Sequence of chain 1.A:
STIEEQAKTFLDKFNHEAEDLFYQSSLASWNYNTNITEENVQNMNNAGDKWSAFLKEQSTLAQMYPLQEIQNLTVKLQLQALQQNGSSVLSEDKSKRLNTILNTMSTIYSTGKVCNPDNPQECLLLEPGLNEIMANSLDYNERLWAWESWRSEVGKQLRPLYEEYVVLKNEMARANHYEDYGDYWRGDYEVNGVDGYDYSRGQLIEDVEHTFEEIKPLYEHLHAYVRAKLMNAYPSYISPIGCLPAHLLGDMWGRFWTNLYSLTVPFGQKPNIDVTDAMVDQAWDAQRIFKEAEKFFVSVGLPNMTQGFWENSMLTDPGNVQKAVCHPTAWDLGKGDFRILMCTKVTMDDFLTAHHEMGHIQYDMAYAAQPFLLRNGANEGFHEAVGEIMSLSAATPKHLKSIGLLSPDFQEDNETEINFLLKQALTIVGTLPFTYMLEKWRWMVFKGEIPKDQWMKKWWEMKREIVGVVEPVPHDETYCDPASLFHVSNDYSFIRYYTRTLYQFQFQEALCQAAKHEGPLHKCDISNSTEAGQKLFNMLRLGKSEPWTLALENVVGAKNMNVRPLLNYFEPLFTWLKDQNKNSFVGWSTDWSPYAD

Binding-site contacts:
Ligand atom C6 contacts residue LYS297 of chain 1.A at 4.1 Å.
Ligand atom C6 contacts residue ASN530 of chain 1.A at 4.5 Å.
Ligand atom C8 contacts residue ASN530 of chain 1.A at 3.7 Å.
Ligand atom O6 contacts residue LYS297 of chain 1.A at 3.6 Å.
Ligand atom C2 contacts residue ASN530 of chain 1.A at 2.5 Å.
Ligand atom C4 contacts residue ASN530 of chain 1.A at 4.4 Å.
Ligand atom C3 contacts residue ASN530 of chain 1.A at 3.9 Å.
Ligand atom O7 contacts residue LYS297 of chain 1.A at 4.0 Å.
Ligand atom C1 contacts residue ASN530 of chain 1.A at 1.4 Å.
Ligand atom C8 contacts residue SER404 of chain 1.A at 4.5 Å.
Ligand atom N2 contacts residue ASN530 of chain 1.A at 2.9 Å (h-bond).
Ligand atom O5 contacts residue ASN530 of chain 1.A at 2.5 Å (h-bond).
Ligand atom O7 contacts residue ASN530 of chain 1.A at 3.7 Å.
Ligand atom C5 contacts residue ASN530 of chain 1.A at 3.8 Å.
Ligand atom C7 contacts residue ASN530 of chain 1.A at 3.2 Å.

A small-molecule ligand and the protein it binds are described below.
Small molecule (SMILES): CC(=O)N[C@H]1[C@H](O[C@H]2[C@H](O)[C@@H](NC(C)=O)CO[C@@H]2CO)O[C@H](CO)[C@@H](O)[C@@H]1O